This small molecule binds to this protein.
Small molecule (SMILES): CO[C@H]1C[C@@H]2CC[C@@H](C)[C@@](O)(O2)C(=O)C(=O)N2CCCC[C@H]2C(=O)O[C@H]([C@H](C)C[C@@H]2CC[C@@H](O)[C@H](OC)C2)CC(=O)[C@H](C)/C=C(\C)[C@@H](O)[C@@H](OC)C(=O)[C@H](C)C[C@H](C)/C=C/C=CC=C1C

Binding-site contacts:
Ligand atom C37 contacts residue GLU54 of chain 1.A at 3.8 Å.
Ligand atom C4 contacts residue LEU59 of chain 1.A at 3.6 Å (hydrophobic).
Ligand atom O4 contacts residue TYR26 of chain 1.A at 3.3 Å.
Ligand atom C35 contacts residue TYR82 of chain 1.A at 3.4 Å (hydrophobic).
Ligand atom O11 contacts residue PHE46 of chain 1.A at 3.4 Å.
Ligand atom O4 contacts residue ASP37 of chain 1.A at 3.4 Å (salt-bridge).
Ligand atom C46 contacts residue GLU54 of chain 1.A at 3.7 Å.
Ligand atom C3 contacts residue LEU59 of chain 1.A at 3.8 Å (hydrophobic).
Ligand atom O2 contacts residue ILE56 of chain 1.A at 2.9 Å (h-bond).
Ligand atom O1 contacts residue TYR82 of chain 1.A at 3.3 Å (h-bond).
Ligand atom O4 contacts residue PHE99 of chain 1.A at 3.8 Å.
Ligand atom C30 contacts residue GLU54 of chain 1.A at 3.3 Å.
Ligand atom O3 contacts residue PHE99 of chain 1.A at 3.6 Å.
Ligand atom O13 contacts residue GLN53 of chain 1.A at 2.8 Å (h-bond).
Ligand atom C9 contacts residue PHE36 of chain 1.A at 3.8 Å (hydrophobic).
Ligand atom C49 contacts residue TYR82 of chain 1.A at 3.2 Å (hydrophobic).
Ligand atom C8 contacts residue TYR82 of chain 1.A at 3.4 Å (hydrophobic).
Ligand atom C10 contacts residue ASP37 of chain 1.A at 3.5 Å.
Ligand atom O2 contacts residue TYR82 of chain 1.A at 3.8 Å.
Ligand atom O4 contacts residue PHE36 of chain 1.A at 3.3 Å.
Ligand atom O3 contacts residue TYR82 of chain 1.A at 2.7 Å (h-bond).
Ligand atom C2 contacts residue TYR82 of chain 1.A at 3.4 Å (hydrophobic).
Ligand atom C4 contacts residue VAL55 of chain 1.A at 3.8 Å (hydrophobic).
Ligand atom C1 contacts residue TYR82 of chain 1.A at 3.2 Å (hydrophobic).
Ligand atom C41 contacts residue ILE56 of chain 1.A at 3.7 Å (hydrophobic).
Ligand atom C28 contacts residue GLU54 of chain 1.A at 3.7 Å.
Ligand atom C4 contacts residue PHE46 of chain 1.A at 3.8 Å (hydrophobic).
Ligand atom O2 contacts residue VAL55 of chain 1.A at 3.2 Å.
Ligand atom N7 contacts residue TYR82 of chain 1.A at 3.8 Å.
Ligand atom O10 contacts residue GLU54 of chain 1.A at 2.7 Å (salt-bridge).
Ligand atom C41 contacts residue VAL55 of chain 1.A at 3.5 Å (hydrophobic).
Ligand atom C6 contacts residue TYR26 of chain 1.A at 3.7 Å (hydrophobic).
Ligand atom C49 contacts residue HIS87 of chain 1.A at 3.8 Å.
Ligand atom C39 contacts residue GLN53 of chain 1.A at 3.8 Å.
Ligand atom C5 contacts residue TYR26 of chain 1.A at 3.5 Å (hydrophobic).
Ligand atom C43 contacts residue PHE36 of chain 1.A at 3.8 Å (hydrophobic).
Ligand atom O6 contacts residue ASP37 of chain 1.A at 2.7 Å (salt-bridge).
Ligand atom C40 contacts residue GLN53 of chain 1.A at 3.7 Å.
Ligand atom C12 contacts residue HIS87 of chain 1.A at 3.7 Å.
Ligand atom O5 contacts residue ASP37 of chain 1.A at 3.5 Å (salt-bridge).

Sequence of chain 1.A:
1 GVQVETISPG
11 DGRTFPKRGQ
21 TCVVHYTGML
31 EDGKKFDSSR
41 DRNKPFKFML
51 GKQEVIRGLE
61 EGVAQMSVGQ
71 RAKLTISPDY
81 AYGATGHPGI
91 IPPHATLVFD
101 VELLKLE